Binding-site contacts:
Ligand atom C8 contacts residue TRP334 of chain 1.B at 3.8 Å (hydrophobic).
Ligand atom C4 contacts residue VAL497 of chain 1.B at 4.0 Å (hydrophobic).
Ligand atom C7 contacts residue TYR465 of chain 1.B at 3.5 Å (hydrophobic).
Ligand atom N2 contacts residue TRP334 of chain 1.B at 4.0 Å.
Ligand atom N1 contacts residue ASP333 of chain 1.B at 3.3 Å (salt-bridge).
Ligand atom N2 contacts residue ASP333 of chain 1.B at 2.8 Å (salt-bridge).
Ligand atom C6 contacts residue PHE406 of chain 1.B at 3.6 Å (hydrophobic).
Ligand atom C13 contacts residue TRP334 of chain 1.B at 3.8 Å (hydrophobic).
Ligand atom O2 contacts residue TYR381 of chain 1.B at 3.1 Å (h-bond).
Ligand atom C2 contacts residue ASP333 of chain 1.B at 4.0 Å.
Ligand atom C2 contacts residue PHE265 of chain 1.B at 3.0 Å (hydrophobic).
Ligand atom C3 contacts residue HIS523 of chain 1.B at 3.9 Å.
Ligand atom I4 contacts residue TRP334 of chain 1.B at 3.8 Å.
Ligand atom O2 contacts residue TYR465 of chain 1.B at 2.8 Å (h-bond).
Ligand atom I4 contacts residue VAL337 of chain 1.B at 3.9 Å.
Ligand atom C9 contacts residue TYR465 of chain 1.B at 4.0 Å (hydrophobic).
Ligand atom C2 contacts residue HIS523 of chain 1.B at 3.9 Å.
Ligand atom C12 contacts residue VAL337 of chain 1.B at 3.3 Å (hydrophobic).
Ligand atom C6 contacts residue TRP524 of chain 1.B at 3.5 Å (hydrophobic).
Ligand atom C7 contacts residue TYR381 of chain 1.B at 3.8 Å (hydrophobic).
Ligand atom C1 contacts residue PHE406 of chain 1.B at 3.1 Å (hydrophobic).
Ligand atom C1 contacts residue PRO266 of chain 1.B at 4.0 Å (hydrophobic).
Ligand atom C1 contacts residue PHE265 of chain 1.B at 4.0 Å (hydrophobic).
Ligand atom C8 contacts residue ASP333 of chain 1.B at 3.5 Å.
Ligand atom C2 contacts residue TRP524 of chain 1.B at 3.9 Å (hydrophobic).
Ligand atom C4 contacts residue HIS523 of chain 1.B at 3.4 Å.
Ligand atom C9 contacts residue GLN382 of chain 1.B at 3.4 Å.
Ligand atom C9 contacts residue TRP334 of chain 1.B at 3.5 Å (hydrophobic).
Ligand atom C11 contacts residue VAL337 of chain 1.B at 4.0 Å (hydrophobic).
Ligand atom I4 contacts residue MET361 of chain 1.B at 3.6 Å.
Ligand atom C10 contacts residue TRP334 of chain 1.B at 3.5 Å (hydrophobic).
Ligand atom C13 contacts residue LEU498 of chain 1.B at 3.8 Å (hydrophobic).
Ligand atom C13 contacts residue ASP333 of chain 1.B at 3.6 Å.
Ligand atom C1 contacts residue TRP524 of chain 1.B at 3.7 Å (hydrophobic).
Ligand atom N1 contacts residue TYR465 of chain 1.B at 4.0 Å.
Ligand atom N2 contacts residue LEU498 of chain 1.B at 3.8 Å.
Ligand atom C10 contacts residue GLN382 of chain 1.B at 3.5 Å.
Ligand atom N1 contacts residue HIS523 of chain 1.B at 3.5 Å (h-bond).
Ligand atom C11 contacts residue TRP334 of chain 1.B at 3.9 Å (hydrophobic).
Ligand atom C7 contacts residue ASP333 of chain 1.B at 3.4 Å.

This protein binds this small molecule.
Small molecule (SMILES): O=C(Nc1ccc(I)cc1)NC1CCCCC1

Sequence of chain 1.B:
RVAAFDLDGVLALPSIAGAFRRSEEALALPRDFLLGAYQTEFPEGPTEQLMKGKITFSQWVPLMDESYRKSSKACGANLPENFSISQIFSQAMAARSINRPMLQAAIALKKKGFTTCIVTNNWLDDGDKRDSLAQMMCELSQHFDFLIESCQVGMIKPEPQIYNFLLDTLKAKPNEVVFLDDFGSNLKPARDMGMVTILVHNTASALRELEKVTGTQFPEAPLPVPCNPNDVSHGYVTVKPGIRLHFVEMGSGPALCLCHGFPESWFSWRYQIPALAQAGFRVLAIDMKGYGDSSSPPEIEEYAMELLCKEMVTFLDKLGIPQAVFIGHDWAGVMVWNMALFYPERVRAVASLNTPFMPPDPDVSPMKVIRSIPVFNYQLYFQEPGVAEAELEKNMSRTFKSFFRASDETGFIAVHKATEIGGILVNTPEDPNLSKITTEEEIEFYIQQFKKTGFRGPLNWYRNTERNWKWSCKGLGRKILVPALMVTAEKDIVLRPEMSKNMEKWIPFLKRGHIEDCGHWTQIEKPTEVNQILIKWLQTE